Binding-site contacts:
Ligand atom C11 contacts residue MET119 of chain 1.A at 3.8 Å (hydrophobic).
Ligand atom C4 contacts residue MET119 of chain 1.A at 3.5 Å (hydrophobic).
Ligand atom S contacts residue PHE136 of chain 1.A at 3.9 Å.
Ligand atom C18 contacts residue TRP264 of chain 1.A at 3.5 Å (hydrophobic).
Ligand atom C10 contacts residue SER85 of chain 1.A at 3.8 Å.
Ligand atom C13 contacts residue PHE78 of chain 1.A at 3.9 Å (hydrophobic).
Ligand atom C14 contacts residue PHE78 of chain 1.A at 3.4 Å (hydrophobic).
Ligand atom C6 contacts residue PHE136 of chain 1.A at 3.5 Å (hydrophobic).
Ligand atom C8 contacts residue ILE84 of chain 1.A at 3.8 Å (hydrophobic).
Ligand atom C contacts residue PHE147 of chain 1.A at 3.7 Å (hydrophobic).
Ligand atom C6 contacts residue LEU81 of chain 1.A at 3.7 Å (hydrophobic).
Ligand atom C17 contacts residue LEU152 of chain 1.A at 3.7 Å (hydrophobic).
Ligand atom C12 contacts residue ALA82 of chain 1.A at 3.5 Å (hydrophobic).
Ligand atom C5 contacts residue PHE136 of chain 1.A at 3.5 Å (hydrophobic).
Ligand atom N4 contacts residue TRP264 of chain 1.A at 3.9 Å.
Ligand atom C12 contacts residue LEU81 of chain 1.A at 3.9 Å (hydrophobic).
Ligand atom O contacts residue LEU137 of chain 1.A at 3.2 Å (h-bond).
Ligand atom C10 contacts residue PHE136 of chain 1.A at 3.8 Å (hydrophobic).
Ligand atom C2 contacts residue MET119 of chain 1.A at 3.7 Å (hydrophobic).
Ligand atom C11 contacts residue THR123 of chain 1.A at 3.5 Å.
Ligand atom O1 contacts residue LEU81 of chain 1.A at 3.8 Å.
Ligand atom C13 contacts residue ALA82 of chain 1.A at 3.8 Å (hydrophobic).
Ligand atom N contacts residue MET119 of chain 1.A at 3.4 Å.
Ligand atom N3 contacts residue LEU152 of chain 1.A at 3.8 Å.
Ligand atom F contacts residue PHE78 of chain 1.A at 3.2 Å.
Ligand atom O2 contacts residue HIS242 of chain 1.A at 3.0 Å (h-bond).
Ligand atom O1 contacts residue LEU137 of chain 1.A at 3.7 Å.
Ligand atom C19 contacts residue HIS242 of chain 1.A at 3.2 Å.
Ligand atom O2 contacts residue TRP264 of chain 1.A at 3.2 Å.
Ligand atom C10 contacts residue GLU122 of chain 1.A at 3.8 Å.
Ligand atom C11 contacts residue PHE136 of chain 1.A at 3.5 Å (hydrophobic).
Ligand atom C8 contacts residue GLU88 of chain 1.A at 3.4 Å.
Ligand atom C9 contacts residue PHE136 of chain 1.A at 3.7 Å (hydrophobic).
Ligand atom O contacts residue PHE136 of chain 1.A at 3.6 Å.
Ligand atom O1 contacts residue PHE136 of chain 1.A at 3.5 Å.
Ligand atom C3 contacts residue MET119 of chain 1.A at 3.4 Å (hydrophobic).
Ligand atom O contacts residue ARG126 of chain 1.A at 3.2 Å (salt-bridge).
Ligand atom F contacts residue THR79 of chain 1.A at 3.5 Å.
Ligand atom C19 contacts residue GLN245 of chain 1.A at 3.2 Å.
Ligand atom C7 contacts residue PHE136 of chain 1.A at 3.4 Å (hydrophobic).

The protein below binds the small molecule below.
Small molecule (SMILES): COc1ncc(F)c(N2Cc3cn(-c4cccc(S(C)(=O)=O)c4)nc3[C@H]2C(C)C)n1

Sequence of chain 1.A:
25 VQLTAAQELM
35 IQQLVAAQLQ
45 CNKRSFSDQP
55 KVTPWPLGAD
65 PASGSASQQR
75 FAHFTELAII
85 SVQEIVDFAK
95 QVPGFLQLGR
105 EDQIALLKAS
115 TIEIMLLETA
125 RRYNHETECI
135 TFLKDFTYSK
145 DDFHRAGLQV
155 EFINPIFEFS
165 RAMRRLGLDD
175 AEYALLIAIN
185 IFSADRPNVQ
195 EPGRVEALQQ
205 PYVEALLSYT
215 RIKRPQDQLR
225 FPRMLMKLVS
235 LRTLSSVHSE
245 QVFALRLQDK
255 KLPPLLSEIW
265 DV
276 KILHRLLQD